Binding-site contacts:
Ligand atom C5' contacts residue SER171 of chain 1.B at 3.7 Å.
Ligand atom O5' contacts residue GLY226 of chain 1.B at 3.4 Å.
Ligand atom O1A contacts residue PHE12 of chain 1.B at 3.5 Å.
Ligand atom O1B contacts residue LYS15 of chain 1.B at 2.7 Å (salt-bridge).
Ligand atom O1G contacts residue GLU151 of chain 1.B at 3.2 Å (salt-bridge).
Ligand atom PG contacts residue GLU151 of chain 1.B at 3.7 Å.
Ligand atom O2B contacts residue ASN258 of chain 1.B at 3.0 Å (h-bond).
Ligand atom O2A contacts residue GLY170 of chain 1.B at 3.6 Å.
Ligand atom O2A contacts residue PHE12 of chain 1.B at 3.3 Å.
Ligand atom C8 contacts residue TYR255 of chain 1.B at 3.4 Å (hydrophobic).
Ligand atom C3' contacts residue PHE12 of chain 1.B at 3.7 Å (hydrophobic).
Ligand atom N3B contacts residue ASN11 of chain 1.B at 3.7 Å.
Ligand atom PG contacts residue SER171 of chain 1.B at 3.8 Å.
Ligand atom C6 contacts residue TYR255 of chain 1.B at 3.4 Å (hydrophobic).
Ligand atom O3' contacts residue PHE12 of chain 1.B at 3.7 Å.
Ligand atom O1G contacts residue ASN11 of chain 1.B at 3.0 Å (h-bond).
Ligand atom O3G contacts residue GLU151 of chain 1.B at 3.0 Å (salt-bridge).
Ligand atom C5 contacts residue TYR255 of chain 1.B at 3.3 Å (hydrophobic).
Ligand atom C2 contacts residue TYR255 of chain 1.B at 3.5 Å (hydrophobic).
Ligand atom C4' contacts residue GLY226 of chain 1.B at 3.4 Å.
Ligand atom N7 contacts residue PHE12 of chain 1.B at 3.3 Å.
Ligand atom N7 contacts residue SER13 of chain 1.B at 2.7 Å (h-bond).
Ligand atom O1G contacts residue GLY10 of chain 1.B at 3.5 Å.
Ligand atom C8 contacts residue PHE12 of chain 1.B at 3.2 Å (hydrophobic).
Ligand atom N3 contacts residue TYR255 of chain 1.B at 3.4 Å.
Ligand atom O4' contacts residue GLY226 of chain 1.B at 3.4 Å.
Ligand atom O4' contacts residue TYR255 of chain 1.B at 3.4 Å.
Ligand atom N9 contacts residue TYR255 of chain 1.B at 3.5 Å.
Ligand atom N7 contacts residue TYR255 of chain 1.B at 3.4 Å.
Ligand atom C1' contacts residue TYR255 of chain 1.B at 3.6 Å (hydrophobic).
Ligand atom O2A contacts residue SER171 of chain 1.B at 2.6 Å (h-bond).
Ligand atom C4 contacts residue TYR255 of chain 1.B at 3.5 Å (hydrophobic).
Ligand atom O1B contacts residue ASP8 of chain 1.B at 3.7 Å.
Ligand atom N3B contacts residue GLY10 of chain 1.B at 3.5 Å.
Ligand atom O2G contacts residue SER171 of chain 1.B at 2.5 Å (h-bond).
Ligand atom PA contacts residue SER171 of chain 1.B at 3.7 Å.
Ligand atom O2G contacts residue GLY170 of chain 1.B at 3.0 Å.
Ligand atom N1 contacts residue TYR255 of chain 1.B at 3.2 Å (h-bond).
Ligand atom C5 contacts residue PHE12 of chain 1.B at 3.7 Å (hydrophobic).
Ligand atom C8 contacts residue SER13 of chain 1.B at 3.4 Å.

Sequence of chain 1.B:
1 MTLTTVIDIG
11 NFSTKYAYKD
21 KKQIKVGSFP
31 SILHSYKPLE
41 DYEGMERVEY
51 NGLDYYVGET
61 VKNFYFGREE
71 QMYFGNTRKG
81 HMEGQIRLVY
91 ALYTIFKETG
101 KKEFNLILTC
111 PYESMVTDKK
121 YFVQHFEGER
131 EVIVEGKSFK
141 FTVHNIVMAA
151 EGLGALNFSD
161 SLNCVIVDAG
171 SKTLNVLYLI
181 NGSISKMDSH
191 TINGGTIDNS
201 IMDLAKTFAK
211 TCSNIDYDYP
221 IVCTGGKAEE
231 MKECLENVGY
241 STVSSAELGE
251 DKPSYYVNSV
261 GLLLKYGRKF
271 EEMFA

This protein binds this small molecule.
Small molecule (SMILES): Nc1ncnc2c1ncn2[C@@H]1O[C@H](CO[P](=O)(O)O[P](=O)(O)NP(=O)(O)O)[C@@H](O)[C@H]1O